This small molecule binds to this protein.
Small molecule (SMILES): CC(=O)N[C@@H]1[C@@H](O)[C@H](O)[C@@H](CO)O[C@H]1O

Sequence of chain 1.C:
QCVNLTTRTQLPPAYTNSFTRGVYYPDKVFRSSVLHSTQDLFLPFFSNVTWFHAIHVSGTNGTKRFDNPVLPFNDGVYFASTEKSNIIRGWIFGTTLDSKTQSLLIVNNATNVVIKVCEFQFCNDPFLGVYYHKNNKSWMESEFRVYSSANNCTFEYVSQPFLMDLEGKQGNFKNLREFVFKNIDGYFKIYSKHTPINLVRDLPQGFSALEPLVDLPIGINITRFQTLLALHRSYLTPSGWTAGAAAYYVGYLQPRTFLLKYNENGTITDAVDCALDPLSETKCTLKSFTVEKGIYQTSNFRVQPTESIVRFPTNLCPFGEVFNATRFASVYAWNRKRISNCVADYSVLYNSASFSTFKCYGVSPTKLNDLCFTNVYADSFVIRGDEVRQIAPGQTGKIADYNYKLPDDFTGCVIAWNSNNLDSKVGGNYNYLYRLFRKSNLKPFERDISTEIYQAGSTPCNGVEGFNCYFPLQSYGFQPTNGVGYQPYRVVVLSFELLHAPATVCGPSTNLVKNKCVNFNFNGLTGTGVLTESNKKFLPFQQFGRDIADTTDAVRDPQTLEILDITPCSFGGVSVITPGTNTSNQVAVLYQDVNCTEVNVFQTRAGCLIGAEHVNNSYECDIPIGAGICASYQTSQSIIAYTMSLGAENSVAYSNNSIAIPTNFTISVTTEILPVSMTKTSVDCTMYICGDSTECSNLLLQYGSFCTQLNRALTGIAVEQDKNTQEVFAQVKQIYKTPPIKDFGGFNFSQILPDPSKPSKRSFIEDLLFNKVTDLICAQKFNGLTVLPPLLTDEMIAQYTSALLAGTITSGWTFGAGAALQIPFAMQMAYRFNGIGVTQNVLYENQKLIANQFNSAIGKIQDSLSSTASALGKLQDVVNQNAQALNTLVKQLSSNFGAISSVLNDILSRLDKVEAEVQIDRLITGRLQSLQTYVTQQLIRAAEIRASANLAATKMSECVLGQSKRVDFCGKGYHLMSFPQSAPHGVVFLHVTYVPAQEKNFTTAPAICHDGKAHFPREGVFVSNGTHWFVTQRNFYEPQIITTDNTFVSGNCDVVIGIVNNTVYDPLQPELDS

Binding-site contacts:
Ligand atom O4 contacts residue SER358 of chain 1.C at 2.7 Å (h-bond).
Ligand atom C3 contacts residue SER358 of chain 1.C at 4.2 Å.
Ligand atom C3 contacts residue ASN330 of chain 1.C at 3.8 Å.
Ligand atom C8 contacts residue GLY326 of chain 1.C at 4.1 Å.
Ligand atom C2 contacts residue ASN330 of chain 1.C at 2.5 Å.
Ligand atom O4 contacts residue SER360 of chain 1.C at 4.2 Å.
Ligand atom C8 contacts residue PHE325 of chain 1.C at 4.2 Å (hydrophobic).
Ligand atom N2 contacts residue GLY326 of chain 1.C at 3.5 Å.
Ligand atom O3 contacts residue SER358 of chain 1.C at 4.3 Å.
Ligand atom C4 contacts residue SER358 of chain 1.C at 4.0 Å.
Ligand atom O7 contacts residue GLY326 of chain 1.C at 3.5 Å.
Ligand atom C7 contacts residue ASN330 of chain 1.C at 4.2 Å.
Ligand atom C1 contacts residue ASN330 of chain 1.C at 1.5 Å.
Ligand atom C8 contacts residue PHE329 of chain 1.C at 3.6 Å (hydrophobic).
Ligand atom C5 contacts residue ASN330 of chain 1.C at 3.7 Å.
Ligand atom O5 contacts residue ASN330 of chain 1.C at 2.4 Å (h-bond).
Ligand atom C8 contacts residue LEU355 of chain 1.C at 3.8 Å (hydrophobic).
Ligand atom C4 contacts residue ASN330 of chain 1.C at 4.2 Å.
Ligand atom C5 contacts residue SER360 of chain 1.C at 4.0 Å.
Ligand atom C7 contacts residue PHE325 of chain 1.C at 4.5 Å (hydrophobic).
Ligand atom C7 contacts residue GLY326 of chain 1.C at 3.4 Å.
Ligand atom N2 contacts residue ASN330 of chain 1.C at 2.9 Å (h-bond).